Sequence of chain 1.B:
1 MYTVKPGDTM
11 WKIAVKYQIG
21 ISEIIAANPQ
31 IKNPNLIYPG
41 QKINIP

Binding-site contacts:
Ligand atom C6 contacts residue ASP8 of chain 1.B at 3.5 Å.
Ligand atom O3 contacts residue PRO39 of chain 1.A at 3.1 Å.
Ligand atom C8 contacts residue ASN35 of chain 1.A at 3.5 Å.
Ligand atom C7 contacts residue ASN35 of chain 1.A at 3.6 Å.
Ligand atom O7 contacts residue THR9 of chain 1.A at 3.4 Å.
Ligand atom O3 contacts residue ASN35 of chain 1.B at 2.8 Å (h-bond).
Ligand atom C6 contacts residue ILE37 of chain 1.A at 3.6 Å (hydrophobic).
Ligand atom O6 contacts residue ILE37 of chain 1.A at 3.0 Å (h-bond).
Ligand atom O7 contacts residue MET10 of chain 1.B at 3.3 Å (h-bond).
Ligand atom O7 contacts residue TRP11 of chain 1.B at 2.8 Å (h-bond).
Ligand atom O5 contacts residue ASN35 of chain 1.A at 3.5 Å (h-bond).
Ligand atom C8 contacts residue ASN35 of chain 1.B at 3.4 Å.
Ligand atom O6 contacts residue ASN35 of chain 1.A at 2.8 Å (h-bond).
Ligand atom O6 contacts residue ASN35 of chain 1.B at 2.9 Å (h-bond).
Ligand atom C8 contacts residue PRO34 of chain 1.A at 3.5 Å (hydrophobic).
Ligand atom O7 contacts residue MET10 of chain 1.A at 3.6 Å.
Ligand atom C8 contacts residue ASP8 of chain 1.A at 3.5 Å.
Ligand atom C8 contacts residue ILE37 of chain 1.A at 3.5 Å (hydrophobic).
Ligand atom O5 contacts residue ASN35 of chain 1.B at 3.3 Å (h-bond).
Ligand atom C8 contacts residue LYS5 of chain 1.A at 3.5 Å.
Ligand atom O6 contacts residue LEU36 of chain 1.A at 3.3 Å.
Ligand atom O3 contacts residue ASN35 of chain 1.A at 3.4 Å (h-bond).
Ligand atom O5 contacts residue GLY7 of chain 1.C at 3.2 Å (h-bond).
Ligand atom C8 contacts residue VAL4 of chain 1.A at 3.6 Å (hydrophobic).
Ligand atom O7 contacts residue THR9 of chain 1.B at 3.5 Å.
Ligand atom C2 contacts residue ASN35 of chain 1.A at 3.6 Å.
Ligand atom N2 contacts residue ASN35 of chain 1.A at 2.8 Å (h-bond).
Ligand atom C6 contacts residue ASP8 of chain 1.A at 3.5 Å.
Ligand atom C7 contacts residue ASN35 of chain 1.B at 3.6 Å.
Ligand atom O1 contacts residue PRO39 of chain 1.C at 3.3 Å.
Ligand atom N2 contacts residue ASN35 of chain 1.B at 2.9 Å (h-bond).
Ligand atom C6 contacts residue ILE37 of chain 1.B at 3.5 Å (hydrophobic).
Ligand atom C8 contacts residue PRO39 of chain 1.C at 3.6 Å (hydrophobic).
Ligand atom O6 contacts residue LEU36 of chain 1.B at 3.4 Å.
Ligand atom N2 contacts residue ILE37 of chain 1.A at 2.9 Å (h-bond).
Ligand atom O3 contacts residue THR9 of chain 1.A at 3.4 Å.
Ligand atom O7 contacts residue TRP11 of chain 1.A at 3.0 Å (h-bond).
Ligand atom O1 contacts residue GLY7 of chain 1.C at 3.0 Å (h-bond).
Ligand atom O7 contacts residue GLY7 of chain 1.A at 2.8 Å (h-bond).
Ligand atom O6 contacts residue ILE37 of chain 1.B at 2.9 Å (h-bond).

The small molecule below binds the protein below.
Small molecule (SMILES): CC(=O)N[C@@H]1[C@@H](O)[C@H](O[C@@H]2O[C@H](CO)[C@@H](O[C@@H]3O[C@H](CO)[C@@H](O)[C@H](O)[C@H]3NC(C)=O)[C@H](O)[C@H]2NC(C)=O)[C@@H](CO)O[C@H]1O

Sequence of chain 1.A:
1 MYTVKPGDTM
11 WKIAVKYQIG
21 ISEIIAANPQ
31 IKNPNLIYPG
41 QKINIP

Sequence of chain 1.C:
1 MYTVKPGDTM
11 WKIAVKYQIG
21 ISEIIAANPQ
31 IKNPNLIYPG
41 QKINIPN